Sequence of chain 1.C:
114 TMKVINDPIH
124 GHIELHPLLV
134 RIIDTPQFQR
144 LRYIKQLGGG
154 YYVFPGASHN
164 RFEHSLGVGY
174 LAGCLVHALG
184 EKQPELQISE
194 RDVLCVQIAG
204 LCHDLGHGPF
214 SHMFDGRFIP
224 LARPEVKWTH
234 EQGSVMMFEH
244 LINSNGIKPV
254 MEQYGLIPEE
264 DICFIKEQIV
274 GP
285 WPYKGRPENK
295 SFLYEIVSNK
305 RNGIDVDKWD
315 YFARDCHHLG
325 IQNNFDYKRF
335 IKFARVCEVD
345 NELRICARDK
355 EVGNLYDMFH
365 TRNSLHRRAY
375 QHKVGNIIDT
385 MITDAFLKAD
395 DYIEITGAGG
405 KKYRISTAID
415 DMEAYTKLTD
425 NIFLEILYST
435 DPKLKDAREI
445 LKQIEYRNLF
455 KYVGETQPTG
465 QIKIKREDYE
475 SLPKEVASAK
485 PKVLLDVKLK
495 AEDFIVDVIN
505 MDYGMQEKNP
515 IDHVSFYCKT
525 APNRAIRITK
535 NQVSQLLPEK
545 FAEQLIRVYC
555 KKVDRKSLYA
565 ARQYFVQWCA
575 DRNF

Sequence of chain 1.D:
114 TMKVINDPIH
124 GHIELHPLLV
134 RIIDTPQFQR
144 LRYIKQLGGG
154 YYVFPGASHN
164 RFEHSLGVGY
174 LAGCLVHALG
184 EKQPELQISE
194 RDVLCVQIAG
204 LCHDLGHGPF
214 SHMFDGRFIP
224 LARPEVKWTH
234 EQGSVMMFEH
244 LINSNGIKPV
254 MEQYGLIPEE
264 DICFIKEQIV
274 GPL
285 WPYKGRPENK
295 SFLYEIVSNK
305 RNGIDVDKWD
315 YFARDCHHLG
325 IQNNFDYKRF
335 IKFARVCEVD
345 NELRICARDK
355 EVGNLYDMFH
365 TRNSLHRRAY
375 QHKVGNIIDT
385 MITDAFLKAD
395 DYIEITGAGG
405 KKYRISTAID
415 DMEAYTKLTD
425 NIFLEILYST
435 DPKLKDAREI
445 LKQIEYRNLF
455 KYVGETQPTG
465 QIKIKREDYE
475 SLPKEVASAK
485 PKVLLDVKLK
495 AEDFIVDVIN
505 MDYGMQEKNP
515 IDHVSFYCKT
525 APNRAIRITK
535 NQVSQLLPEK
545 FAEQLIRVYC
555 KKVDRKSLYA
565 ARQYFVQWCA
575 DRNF

A small-molecule ligand and the protein it binds are described below.
Small molecule (SMILES): Nc1ncnc2c1ncn2[C@H]1C[C@H](O)[C@@H](CO[P](=O)(O)O[P](=O)(O)OP(=O)(O)O)O1

Binding-site contacts:
Ligand atom O2G contacts residue ARG352 of chain 1.A at 3.2 Å (salt-bridge).
Ligand atom O4' contacts residue ASN119 of chain 1.D at 3.6 Å.
Ligand atom N7 contacts residue ARG333 of chain 1.A at 3.5 Å (salt-bridge).
Ligand atom C3' contacts residue GTP1 of chain 1.AA at 3.5 Å.
Ligand atom PB contacts residue GTP1 of chain 1.AA at 3.8 Å.
Ligand atom O3' contacts residue ASN119 of chain 1.D at 3.6 Å (h-bond).
Ligand atom C8 contacts residue ARG333 of chain 1.A at 3.7 Å.
Ligand atom PB contacts residue MG1 of chain 1.EA at 3.7 Å.
Ligand atom C5 contacts residue ARG333 of chain 1.A at 3.6 Å.
Ligand atom N9 contacts residue PHE157 of chain 1.C at 3.7 Å.
Ligand atom O1B contacts residue MG1 of chain 1.EA at 2.6 Å.
Ligand atom O5' contacts residue GTP1 of chain 1.AA at 3.5 Å (h-bond).
Ligand atom N3 contacts residue ARG333 of chain 1.A at 3.6 Å (salt-bridge).
Ligand atom O3G contacts residue GTP1 of chain 1.AA at 2.9 Å (h-bond).
Ligand atom O1A contacts residue ARG333 of chain 1.A at 3.0 Å (salt-bridge).
Ligand atom C2' contacts residue PHE157 of chain 1.C at 3.6 Å (hydrophobic).
Ligand atom C4' contacts residue VAL117 of chain 1.D at 3.5 Å (hydrophobic).
Ligand atom PG contacts residue GTP1 of chain 1.AA at 3.9 Å.
Ligand atom C2 contacts residue HIS125 of chain 1.D at 3.8 Å.
Ligand atom O3' contacts residue GTP1 of chain 1.AA at 3.5 Å (h-bond).
Ligand atom N9 contacts residue ARG333 of chain 1.A at 3.8 Å.
Ligand atom C5' contacts residue VAL117 of chain 1.D at 3.4 Å (hydrophobic).
Ligand atom C6 contacts residue ARG333 of chain 1.A at 3.8 Å.
Ligand atom N6 contacts residue ARG372 of chain 1.C at 3.3 Å.
Ligand atom N3 contacts residue HIS125 of chain 1.D at 3.6 Å.
Ligand atom O1G contacts residue LYS523 of chain 1.A at 2.8 Å (salt-bridge).
Ligand atom C4 contacts residue ARG333 of chain 1.A at 3.5 Å.
Ligand atom C1' contacts residue PHE157 of chain 1.C at 3.5 Å (hydrophobic).
Ligand atom O2A contacts residue HIS376 of chain 1.C at 2.7 Å (h-bond).
Ligand atom O3G contacts residue MG1 of chain 1.EA at 2.2 Å.
Ligand atom C4' contacts residue GTP1 of chain 1.AA at 3.8 Å.
Ligand atom O2B contacts residue HIS376 of chain 1.C at 3.4 Å.
Ligand atom PG contacts residue MG1 of chain 1.EA at 3.6 Å.
Ligand atom O3A contacts residue GTP1 of chain 1.AA at 3.9 Å.
Ligand atom O3' contacts residue VAL156 of chain 1.C at 3.0 Å (h-bond).
Ligand atom O2G contacts residue LYS523 of chain 1.A at 3.6 Å.
Ligand atom O4' contacts residue ARG333 of chain 1.A at 3.5 Å (salt-bridge).
Ligand atom O1B contacts residue GTP1 of chain 1.AA at 2.8 Å (h-bond).
Ligand atom O3G contacts residue LYS523 of chain 1.A at 3.8 Å.
Ligand atom PG contacts residue LYS523 of chain 1.A at 3.5 Å.

Sequence of chain 1.A:
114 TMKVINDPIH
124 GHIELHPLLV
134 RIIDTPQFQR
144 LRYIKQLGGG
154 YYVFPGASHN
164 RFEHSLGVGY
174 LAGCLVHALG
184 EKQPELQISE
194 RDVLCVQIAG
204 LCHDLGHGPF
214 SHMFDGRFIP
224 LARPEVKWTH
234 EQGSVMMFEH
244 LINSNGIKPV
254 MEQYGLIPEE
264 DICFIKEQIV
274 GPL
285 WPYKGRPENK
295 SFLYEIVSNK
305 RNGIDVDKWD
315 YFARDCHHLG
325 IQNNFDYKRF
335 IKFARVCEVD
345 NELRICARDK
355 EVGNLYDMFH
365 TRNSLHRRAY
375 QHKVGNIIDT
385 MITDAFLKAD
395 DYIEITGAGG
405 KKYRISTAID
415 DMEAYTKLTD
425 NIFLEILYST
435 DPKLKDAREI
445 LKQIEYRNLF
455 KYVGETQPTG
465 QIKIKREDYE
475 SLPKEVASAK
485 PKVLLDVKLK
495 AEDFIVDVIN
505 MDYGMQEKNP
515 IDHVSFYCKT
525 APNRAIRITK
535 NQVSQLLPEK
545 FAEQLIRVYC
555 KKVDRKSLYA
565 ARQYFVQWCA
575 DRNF